Binding-site contacts:
Ligand atom C2 contacts residue SER418 of chain 1.A at 2.4 Å.
Ligand atom C4 contacts residue TYR417 of chain 1.A at 4.5 Å (hydrophobic).
Ligand atom C5 contacts residue SER418 of chain 1.A at 2.8 Å.
Ligand atom O3 contacts residue SER418 of chain 1.A at 4.2 Å.
Ligand atom C4 contacts residue SER418 of chain 1.A at 3.4 Å.
Ligand atom O2 contacts residue TRP187 of chain 1.A at 4.0 Å.
Ligand atom O5 contacts residue TYR164 of chain 1.A at 4.2 Å.
Ligand atom O2 contacts residue SER418 of chain 1.A at 3.6 Å.
Ligand atom O3 contacts residue TRP187 of chain 1.A at 3.8 Å.
Ligand atom C3 contacts residue SER418 of chain 1.A at 2.9 Å.
Ligand atom C1 contacts residue TYR164 of chain 1.A at 3.9 Å (hydrophobic).
Ligand atom O4 contacts residue SER418 of chain 1.A at 4.4 Å.
Ligand atom C2 contacts residue GLU162 of chain 1.A at 3.1 Å.
Ligand atom C5 contacts residue TYR417 of chain 1.A at 4.3 Å (hydrophobic).
Ligand atom C6 contacts residue SER418 of chain 1.A at 4.1 Å.
Ligand atom C1 contacts residue SER418 of chain 1.A at 1.4 Å.
Ligand atom O5 contacts residue SER418 of chain 1.A at 2.3 Å (h-bond).
Ligand atom O6 contacts residue SER418 of chain 1.A at 4.1 Å.
Ligand atom C1 contacts residue GLU162 of chain 1.A at 3.7 Å.
Ligand atom C3 contacts residue TYR417 of chain 1.A at 3.9 Å (hydrophobic).
Ligand atom O2 contacts residue GLU162 of chain 1.A at 2.7 Å (salt-bridge).
Ligand atom O4 contacts residue TYR417 of chain 1.A at 4.4 Å.
Ligand atom C1 contacts residue HIS189 of chain 1.A at 4.3 Å.
Ligand atom C2 contacts residue TRP187 of chain 1.A at 4.3 Å (hydrophobic).
Ligand atom C2 contacts residue HIS189 of chain 1.A at 4.2 Å.
Ligand atom C1 contacts residue TYR417 of chain 1.A at 4.5 Å (hydrophobic).

Sequence of chain 1.A:
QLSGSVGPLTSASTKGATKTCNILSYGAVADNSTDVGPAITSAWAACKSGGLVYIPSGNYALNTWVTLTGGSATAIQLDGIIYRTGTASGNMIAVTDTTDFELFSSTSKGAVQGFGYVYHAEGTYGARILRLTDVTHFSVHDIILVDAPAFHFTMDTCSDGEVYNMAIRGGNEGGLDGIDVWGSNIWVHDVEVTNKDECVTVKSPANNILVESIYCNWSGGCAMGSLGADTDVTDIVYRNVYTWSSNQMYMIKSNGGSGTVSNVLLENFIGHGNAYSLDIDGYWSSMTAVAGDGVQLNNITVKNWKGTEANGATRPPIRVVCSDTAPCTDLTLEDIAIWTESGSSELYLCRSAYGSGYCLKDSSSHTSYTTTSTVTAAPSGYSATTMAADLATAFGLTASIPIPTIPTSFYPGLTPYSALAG

This protein binds this small molecule.
Small molecule (SMILES): OC[C@H]1O[C@H](O)[C@@H](O)[C@@H](O)[C@@H]1O